Sequence of chain 2.A:
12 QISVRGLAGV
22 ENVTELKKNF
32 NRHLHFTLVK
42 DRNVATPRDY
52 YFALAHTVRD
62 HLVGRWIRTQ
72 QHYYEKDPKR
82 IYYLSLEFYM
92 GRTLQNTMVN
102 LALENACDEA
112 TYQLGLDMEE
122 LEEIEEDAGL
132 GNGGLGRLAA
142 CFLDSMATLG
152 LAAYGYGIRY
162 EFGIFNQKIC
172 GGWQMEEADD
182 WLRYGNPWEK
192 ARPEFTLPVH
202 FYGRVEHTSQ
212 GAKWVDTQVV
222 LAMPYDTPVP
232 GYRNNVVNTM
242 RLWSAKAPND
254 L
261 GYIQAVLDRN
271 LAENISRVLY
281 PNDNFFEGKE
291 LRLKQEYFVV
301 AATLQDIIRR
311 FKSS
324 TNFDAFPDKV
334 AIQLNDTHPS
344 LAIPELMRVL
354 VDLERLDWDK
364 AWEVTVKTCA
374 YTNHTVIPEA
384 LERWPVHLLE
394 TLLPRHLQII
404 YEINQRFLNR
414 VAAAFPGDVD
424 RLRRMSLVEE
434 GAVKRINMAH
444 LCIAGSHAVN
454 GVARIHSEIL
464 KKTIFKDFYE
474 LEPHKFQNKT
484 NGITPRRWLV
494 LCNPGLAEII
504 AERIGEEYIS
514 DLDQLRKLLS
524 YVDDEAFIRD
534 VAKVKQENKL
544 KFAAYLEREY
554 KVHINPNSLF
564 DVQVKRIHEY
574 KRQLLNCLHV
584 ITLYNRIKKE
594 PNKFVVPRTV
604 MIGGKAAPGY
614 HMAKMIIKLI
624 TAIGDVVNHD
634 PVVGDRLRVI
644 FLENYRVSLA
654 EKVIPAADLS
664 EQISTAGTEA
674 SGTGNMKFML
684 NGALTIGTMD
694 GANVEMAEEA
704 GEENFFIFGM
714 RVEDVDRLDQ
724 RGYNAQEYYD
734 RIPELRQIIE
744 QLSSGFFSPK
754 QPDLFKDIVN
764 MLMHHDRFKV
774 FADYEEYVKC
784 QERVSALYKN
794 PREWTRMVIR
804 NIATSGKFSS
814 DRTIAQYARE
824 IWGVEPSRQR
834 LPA

Binding-site contacts:
Ligand atom C5 contacts residue ASN407 of chain 2.A at 4.1 Å.
Ligand atom C2 contacts residue VAL431 of chain 2.A at 4.1 Å (hydrophobic).
Ligand atom C6 contacts residue SER429 of chain 2.A at 3.4 Å.
Ligand atom O2 contacts residue LYS437 of chain 2.A at 2.7 Å (salt-bridge).
Ligand atom C5 contacts residue GLN408 of chain 2.A at 4.1 Å.
Ligand atom O6 contacts residue LEU425 of chain 2.A at 3.6 Å.
Ligand atom C6 contacts residue TYR404 of chain 2.A at 3.4 Å (hydrophobic).
Ligand atom O5 contacts residue VAL431 of chain 2.A at 3.7 Å.
Ligand atom O6 contacts residue TYR404 of chain 2.A at 3.3 Å (h-bond).
Ligand atom C1 contacts residue GLU433 of chain 2.A at 3.9 Å.
Ligand atom C1 contacts residue ASN407 of chain 2.A at 4.3 Å.
Ligand atom O6 contacts residue ASN412 of chain 2.A at 3.3 Å (h-bond).
Ligand atom C1 contacts residue VAL431 of chain 2.A at 4.0 Å (hydrophobic).
Ligand atom C5 contacts residue TYR404 of chain 2.A at 4.3 Å (hydrophobic).
Ligand atom O6 contacts residue LEU411 of chain 2.A at 4.0 Å.
Ligand atom C3 contacts residue GLU433 of chain 2.A at 4.2 Å.
Ligand atom O3 contacts residue GLU433 of chain 2.A at 3.7 Å.
Ligand atom C2 contacts residue GLU433 of chain 2.A at 4.0 Å.
Ligand atom C6 contacts residue ASN407 of chain 2.A at 3.7 Å.
Ligand atom C3 contacts residue LYS437 of chain 2.A at 3.6 Å.
Ligand atom C1 contacts residue TYR404 of chain 2.A at 3.5 Å (hydrophobic).
Ligand atom C4 contacts residue GLU433 of chain 2.A at 3.7 Å.
Ligand atom C4 contacts residue TYR404 of chain 2.A at 3.8 Å (hydrophobic).
Ligand atom O3 contacts residue LYS437 of chain 2.A at 3.0 Å (salt-bridge).
Ligand atom C2 contacts residue LYS437 of chain 2.A at 3.2 Å.
Ligand atom O6 contacts residue ASN407 of chain 2.A at 2.7 Å (h-bond).
Ligand atom C2 contacts residue TYR404 of chain 2.A at 4.2 Å (hydrophobic).
Ligand atom C6 contacts residue GLN408 of chain 2.A at 4.0 Å.
Ligand atom C6 contacts residue GLU405 of chain 2.A at 3.5 Å.
Ligand atom O6 contacts residue VAL431 of chain 2.A at 3.8 Å.
Ligand atom O6 contacts residue SER429 of chain 2.A at 2.7 Å (h-bond).
Ligand atom O6 contacts residue GLU405 of chain 2.A at 3.1 Å (salt-bridge).
Ligand atom O2 contacts residue GLU433 of chain 2.A at 3.2 Å (salt-bridge).
Ligand atom O5 contacts residue LEU425 of chain 2.A at 4.0 Å.
Ligand atom O5 contacts residue TYR404 of chain 2.A at 3.1 Å.
Ligand atom O3 contacts residue TYR404 of chain 2.A at 4.2 Å.
Ligand atom O6 contacts residue GLN408 of chain 2.A at 3.4 Å (h-bond).
Ligand atom O5 contacts residue ASN407 of chain 2.A at 3.3 Å (h-bond).
Ligand atom O6 contacts residue GLU433 of chain 2.A at 3.7 Å.
Ligand atom C6 contacts residue LEU411 of chain 2.A at 3.4 Å (hydrophobic).

A protein and the small-molecule ligand that binds it are described below.
Small molecule (SMILES): OC[C@H]1O[C@@H]2O[C@H]3[C@H](O)[C@@H](O)[C@@H](O[C@H]4[C@H](O)[C@@H](O)[C@@H](O[C@H]5[C@H](O)[C@@H](O)[C@@H](O[C@H]6[C@H](O)[C@@H](O)[C@@H](O[C@H]7[C@H](O)[C@@H](O)[C@@H](O[C@H]8[C@H](O)[C@@H](O)[C@@H](O[C@H]9[C@H](O)[C@@H](O)[C@@H](O[C@H]1[C@H](O)[C@H]2O)O[C@@H]9CO)O[C@@H]8CO)O[C@@H]7CO)O[C@@H]6CO)O[C@@H]5CO)O[C@@H]4CO)O[C@@H]3CO